Binding-site contacts:
Ligand atom O7 contacts residue ASN165 of chain 1.C at 4.1 Å.
Ligand atom O5 contacts residue ASN165 of chain 1.C at 2.4 Å (h-bond).
Ligand atom O4 contacts residue ASN394 of chain 1.D at 4.5 Å.
Ligand atom O5 contacts residue THR167 of chain 1.C at 3.8 Å.
Ligand atom C6 contacts residue ARG357 of chain 1.D at 3.1 Å.
Ligand atom C1 contacts residue ASN165 of chain 1.C at 1.4 Å.
Ligand atom C6 contacts residue THR167 of chain 1.C at 4.0 Å.
Ligand atom C3 contacts residue ASN165 of chain 1.C at 3.8 Å.
Ligand atom C6 contacts residue ASN394 of chain 1.D at 4.3 Å.
Ligand atom C7 contacts residue ASN165 of chain 1.C at 3.6 Å.
Ligand atom N2 contacts residue ASN165 of chain 1.C at 2.8 Å (h-bond).
Ligand atom C5 contacts residue ARG357 of chain 1.D at 4.3 Å.
Ligand atom C4 contacts residue ASN165 of chain 1.C at 4.3 Å.
Ligand atom C2 contacts residue ASN165 of chain 1.C at 2.5 Å.
Ligand atom O6 contacts residue THR167 of chain 1.C at 3.4 Å (h-bond).
Ligand atom O6 contacts residue ARG357 of chain 1.D at 2.0 Å (salt-bridge).
Ligand atom C5 contacts residue ASN165 of chain 1.C at 3.7 Å.

Sequence of chain 1.C:
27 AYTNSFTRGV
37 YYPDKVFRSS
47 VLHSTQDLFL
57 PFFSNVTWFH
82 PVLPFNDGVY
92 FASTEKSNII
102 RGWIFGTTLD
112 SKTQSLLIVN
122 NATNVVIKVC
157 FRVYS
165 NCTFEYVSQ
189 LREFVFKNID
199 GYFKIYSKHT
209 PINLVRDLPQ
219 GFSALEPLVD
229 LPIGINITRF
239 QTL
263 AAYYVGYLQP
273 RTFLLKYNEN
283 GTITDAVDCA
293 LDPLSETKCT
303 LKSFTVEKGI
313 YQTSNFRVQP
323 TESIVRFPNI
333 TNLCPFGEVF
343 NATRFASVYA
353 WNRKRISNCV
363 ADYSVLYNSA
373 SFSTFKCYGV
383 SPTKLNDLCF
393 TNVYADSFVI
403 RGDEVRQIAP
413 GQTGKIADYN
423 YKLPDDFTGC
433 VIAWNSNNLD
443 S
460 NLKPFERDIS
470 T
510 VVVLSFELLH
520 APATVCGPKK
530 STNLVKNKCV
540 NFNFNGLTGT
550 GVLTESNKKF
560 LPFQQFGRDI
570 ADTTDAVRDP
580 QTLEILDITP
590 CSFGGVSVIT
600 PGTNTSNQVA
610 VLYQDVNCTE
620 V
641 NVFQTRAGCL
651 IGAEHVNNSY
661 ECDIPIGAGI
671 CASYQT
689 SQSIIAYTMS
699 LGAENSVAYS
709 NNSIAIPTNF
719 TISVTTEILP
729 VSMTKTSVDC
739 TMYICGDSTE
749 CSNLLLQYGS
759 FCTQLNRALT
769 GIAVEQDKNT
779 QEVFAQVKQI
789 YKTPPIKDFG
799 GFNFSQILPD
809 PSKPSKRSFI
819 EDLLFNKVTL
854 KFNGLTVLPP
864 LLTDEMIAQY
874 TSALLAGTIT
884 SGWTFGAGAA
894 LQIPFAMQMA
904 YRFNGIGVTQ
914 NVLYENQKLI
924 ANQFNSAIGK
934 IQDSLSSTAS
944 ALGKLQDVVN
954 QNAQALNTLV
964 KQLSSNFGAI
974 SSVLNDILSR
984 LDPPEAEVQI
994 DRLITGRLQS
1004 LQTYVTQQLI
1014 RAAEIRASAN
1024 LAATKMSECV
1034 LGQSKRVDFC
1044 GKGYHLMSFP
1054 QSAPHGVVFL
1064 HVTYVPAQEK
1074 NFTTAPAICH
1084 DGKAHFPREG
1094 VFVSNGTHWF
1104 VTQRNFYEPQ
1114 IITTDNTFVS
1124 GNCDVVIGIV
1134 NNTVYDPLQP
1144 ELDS

The small molecule below binds the protein below.
Small molecule (SMILES): CC(=O)N[C@@H]1[C@@H](O)[C@H](O)[C@@H](CO)O[C@H]1O

Sequence of chain 1.D:
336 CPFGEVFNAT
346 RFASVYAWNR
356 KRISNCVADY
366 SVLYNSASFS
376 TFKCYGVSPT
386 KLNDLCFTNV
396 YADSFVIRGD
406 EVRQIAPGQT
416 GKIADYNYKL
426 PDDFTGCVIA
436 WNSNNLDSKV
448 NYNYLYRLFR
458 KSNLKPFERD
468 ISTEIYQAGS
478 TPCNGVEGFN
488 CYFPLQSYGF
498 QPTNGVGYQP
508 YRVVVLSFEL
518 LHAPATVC